Binding-site contacts:
Ligand atom OE1 contacts residue THR143 of chain 1.B at 2.6 Å (h-bond).
Ligand atom C contacts residue ARG96 of chain 1.B at 3.4 Å.
Ligand atom O contacts residue GLY141 of chain 1.B at 3.3 Å.
Ligand atom N contacts residue GLU193 of chain 1.B at 2.8 Å (salt-bridge).
Ligand atom OE2 contacts residue SER142 of chain 1.B at 3.3 Å (h-bond).
Ligand atom OXT contacts residue SER142 of chain 1.B at 4.0 Å.
Ligand atom OXT contacts residue ARG96 of chain 1.B at 2.8 Å (salt-bridge).
Ligand atom CD contacts residue LEU138 of chain 1.B at 3.9 Å (hydrophobic).
Ligand atom CB contacts residue LEU138 of chain 1.B at 3.8 Å (hydrophobic).
Ligand atom O contacts residue SER142 of chain 1.B at 2.8 Å (h-bond).
Ligand atom OXT contacts residue LEU90 of chain 1.B at 3.6 Å.
Ligand atom CG contacts residue LEU138 of chain 1.B at 3.6 Å (hydrophobic).
Ligand atom OE2 contacts residue GLY141 of chain 1.B at 3.7 Å.
Ligand atom CA contacts residue TYR61 of chain 1.B at 4.0 Å (hydrophobic).
Ligand atom CD contacts residue GLU193 of chain 1.B at 3.9 Å.
Ligand atom OE1 contacts residue GLU193 of chain 1.B at 3.7 Å.
Ligand atom C contacts residue SER142 of chain 1.B at 3.4 Å.
Ligand atom OE2 contacts residue LEU138 of chain 1.B at 4.0 Å.
Ligand atom O contacts residue TYR61 of chain 1.B at 3.6 Å.
Ligand atom CG contacts residue GLU193 of chain 1.B at 3.5 Å.
Ligand atom C contacts residue TYR61 of chain 1.B at 3.6 Å (hydrophobic).
Ligand atom OXT contacts residue TYR61 of chain 1.B at 3.5 Å.
Ligand atom C contacts residue THR91 of chain 1.B at 3.7 Å.
Ligand atom CA contacts residue THR91 of chain 1.B at 3.4 Å.
Ligand atom OXT contacts residue PRO89 of chain 1.B at 3.8 Å.
Ligand atom OE2 contacts residue THR143 of chain 1.B at 3.1 Å (h-bond).
Ligand atom N contacts residue SER142 of chain 1.B at 4.1 Å.
Ligand atom N contacts residue TYR61 of chain 1.B at 4.0 Å.
Ligand atom CB contacts residue TYR61 of chain 1.B at 3.6 Å (hydrophobic).
Ligand atom OXT contacts residue THR91 of chain 1.B at 2.9 Å (h-bond).
Ligand atom CB contacts residue GLU193 of chain 1.B at 4.0 Å.
Ligand atom CA contacts residue PRO89 of chain 1.B at 4.1 Å (hydrophobic).
Ligand atom CG contacts residue MET196 of chain 1.B at 4.3 Å (hydrophobic).
Ligand atom CD contacts residue THR143 of chain 1.B at 3.2 Å.
Ligand atom O contacts residue ARG96 of chain 1.B at 2.8 Å (salt-bridge).
Ligand atom CA contacts residue GLU193 of chain 1.B at 3.3 Å.
Ligand atom CA contacts residue SER142 of chain 1.B at 3.3 Å.
Ligand atom N contacts residue PRO89 of chain 1.B at 2.9 Å (h-bond).
Ligand atom N contacts residue THR91 of chain 1.B at 2.9 Å (h-bond).
Ligand atom N contacts residue TYR220 of chain 1.B at 3.7 Å.

A small-molecule ligand and the protein it binds are described below.
Small molecule (SMILES): N[C@@H](CCC(=O)O)C(=O)O

Sequence of chain 1.B:
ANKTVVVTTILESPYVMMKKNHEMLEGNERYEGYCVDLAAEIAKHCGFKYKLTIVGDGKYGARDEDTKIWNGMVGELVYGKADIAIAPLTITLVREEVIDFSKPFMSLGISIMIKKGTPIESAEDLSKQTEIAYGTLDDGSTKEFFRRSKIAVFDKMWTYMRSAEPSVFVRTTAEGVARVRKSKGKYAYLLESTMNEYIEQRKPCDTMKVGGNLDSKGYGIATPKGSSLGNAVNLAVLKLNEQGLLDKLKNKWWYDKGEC